Sequence of chain 1.P:
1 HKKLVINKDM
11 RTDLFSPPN

Binding-site contacts:
Ligand atom NH2 contacts residue PHE1083 of chain 1.D at 0.8 Å.
Ligand atom CB contacts residue ASN1074 of chain 1.D at 2.8 Å.
Ligand atom NE contacts residue PHE1083 of chain 1.D at 1.8 Å.
Ligand atom N contacts residue LYS8 of chain 1.P at 2.1 Å (salt-bridge).
Ligand atom NZ contacts residue ASN1074 of chain 1.D at 1.1 Å (h-bond).
Ligand atom C contacts residue ASP1071 of chain 1.D at 0.9 Å.
Ligand atom NH1 contacts residue PHE1083 of chain 1.D at 1.2 Å.
Ligand atom O contacts residue VAL127 of chain 1.F at 2.5 Å (h-bond).
Ligand atom CB contacts residue LYS8 of chain 1.P at 2.2 Å.
Ligand atom CA contacts residue ARG11 of chain 1.P at 2.4 Å.
Ligand atom CB contacts residue ASP1071 of chain 1.D at 2.7 Å.
Ligand atom O contacts residue ASP1071 of chain 1.D at 0.9 Å.
Ligand atom CA contacts residue ASP1071 of chain 1.D at 2.1 Å.
Ligand atom CB contacts residue ARG11 of chain 1.P at 1.1 Å.
Ligand atom NH1 contacts residue CYS1079 of chain 1.D at 2.3 Å (h-bond).
Ligand atom CG contacts residue TYR1076 of chain 1.D at 2.9 Å (hydrophobic).
Ligand atom CG contacts residue ASN1074 of chain 1.D at 1.5 Å.
Ligand atom N contacts residue ASP1071 of chain 1.D at 2.7 Å (salt-bridge).
Ligand atom N contacts residue CYS1079 of chain 1.D at 2.6 Å (h-bond).
Ligand atom CA contacts residue CYS1079 of chain 1.D at 2.9 Å (hydrophobic).
Ligand atom N contacts residue ASP1071 of chain 1.D at 1.4 Å (salt-bridge).
Ligand atom O contacts residue ASP1071 of chain 1.D at 2.6 Å (salt-bridge).
Ligand atom CD contacts residue PHE1083 of chain 1.D at 2.5 Å (hydrophobic).
Ligand atom O contacts residue LYS8 of chain 1.P at 2.2 Å.
Ligand atom CD contacts residue ASN1074 of chain 1.D at 2.5 Å.
Ligand atom CA contacts residue LYS8 of chain 1.P at 2.5 Å.
Ligand atom C contacts residue ASP1071 of chain 1.D at 2.3 Å.
Ligand atom N contacts residue ALA1070 of chain 1.D at 2.1 Å.
Ligand atom CG contacts residue CYS1079 of chain 1.D at 2.2 Å (hydrophobic).
Ligand atom N contacts residue GLY105 of chain 1.F at 2.8 Å (h-bond).
Ligand atom CE contacts residue ASN1074 of chain 1.D at 1.9 Å.
Ligand atom CB contacts residue PHE1066 of chain 1.D at 2.4 Å (hydrophobic).
Ligand atom CD contacts residue TYR1076 of chain 1.D at 2.5 Å (hydrophobic).
Ligand atom CZ contacts residue PHE1083 of chain 1.D at 0.9 Å (hydrophobic).
Ligand atom N contacts residue ASP1071 of chain 1.D at 1.7 Å.
Ligand atom C contacts residue LYS8 of chain 1.P at 2.9 Å.
Ligand atom CA contacts residue ASP1071 of chain 1.D at 2.1 Å.
Ligand atom CD contacts residue PHE1066 of chain 1.D at 1.0 Å (hydrophobic).
Ligand atom NE contacts residue PHE1066 of chain 1.D at 2.2 Å.
Ligand atom CG contacts residue PHE1066 of chain 1.D at 1.9 Å (hydrophobic).

Sequence of chain 1.D:
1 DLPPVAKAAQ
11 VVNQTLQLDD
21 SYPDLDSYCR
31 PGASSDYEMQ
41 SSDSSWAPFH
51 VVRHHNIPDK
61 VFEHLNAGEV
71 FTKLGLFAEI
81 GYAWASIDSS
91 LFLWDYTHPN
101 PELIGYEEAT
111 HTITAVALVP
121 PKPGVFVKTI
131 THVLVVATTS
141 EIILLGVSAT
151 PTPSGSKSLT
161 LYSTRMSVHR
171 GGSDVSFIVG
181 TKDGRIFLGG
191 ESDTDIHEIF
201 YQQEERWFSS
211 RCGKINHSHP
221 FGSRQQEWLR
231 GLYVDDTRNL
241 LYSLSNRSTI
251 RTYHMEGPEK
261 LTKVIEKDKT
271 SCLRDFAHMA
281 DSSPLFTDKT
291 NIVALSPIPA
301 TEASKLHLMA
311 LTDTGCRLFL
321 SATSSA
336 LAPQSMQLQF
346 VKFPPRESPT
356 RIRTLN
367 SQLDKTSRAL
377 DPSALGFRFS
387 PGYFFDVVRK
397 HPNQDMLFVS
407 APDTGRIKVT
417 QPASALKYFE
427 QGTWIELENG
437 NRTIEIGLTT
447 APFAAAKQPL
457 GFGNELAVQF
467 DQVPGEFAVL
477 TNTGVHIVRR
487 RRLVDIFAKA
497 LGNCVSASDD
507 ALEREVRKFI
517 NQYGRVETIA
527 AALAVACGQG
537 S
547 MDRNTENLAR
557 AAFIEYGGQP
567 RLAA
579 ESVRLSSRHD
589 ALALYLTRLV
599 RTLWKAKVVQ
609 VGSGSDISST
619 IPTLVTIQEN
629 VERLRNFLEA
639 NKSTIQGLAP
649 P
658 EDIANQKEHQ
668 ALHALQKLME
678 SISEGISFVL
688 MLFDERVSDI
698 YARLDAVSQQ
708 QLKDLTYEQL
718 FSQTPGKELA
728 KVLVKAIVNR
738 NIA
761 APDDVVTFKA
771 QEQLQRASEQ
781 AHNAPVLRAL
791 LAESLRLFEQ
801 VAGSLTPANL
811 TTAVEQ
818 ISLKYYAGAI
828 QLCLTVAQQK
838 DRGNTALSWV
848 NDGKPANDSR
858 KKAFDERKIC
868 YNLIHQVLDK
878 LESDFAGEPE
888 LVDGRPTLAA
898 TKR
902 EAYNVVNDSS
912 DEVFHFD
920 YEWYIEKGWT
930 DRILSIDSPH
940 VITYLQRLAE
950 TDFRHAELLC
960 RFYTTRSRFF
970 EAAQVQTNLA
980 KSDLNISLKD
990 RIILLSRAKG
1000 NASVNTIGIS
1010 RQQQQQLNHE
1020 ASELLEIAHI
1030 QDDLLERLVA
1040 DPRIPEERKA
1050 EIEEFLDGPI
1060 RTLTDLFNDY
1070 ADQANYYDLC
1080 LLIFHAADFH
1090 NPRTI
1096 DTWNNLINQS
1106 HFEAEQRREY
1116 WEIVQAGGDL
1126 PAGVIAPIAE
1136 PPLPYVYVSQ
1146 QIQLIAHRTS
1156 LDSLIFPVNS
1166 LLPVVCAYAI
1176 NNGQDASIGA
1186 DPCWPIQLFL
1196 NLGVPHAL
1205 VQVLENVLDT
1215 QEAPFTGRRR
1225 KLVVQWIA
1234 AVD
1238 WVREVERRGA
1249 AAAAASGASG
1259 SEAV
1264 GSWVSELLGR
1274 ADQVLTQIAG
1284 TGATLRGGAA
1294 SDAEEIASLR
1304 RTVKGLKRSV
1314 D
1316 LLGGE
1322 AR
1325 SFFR

The small molecule below binds the protein below.
Small molecule (SMILES): CSCC[C@H](NC(=O)[C@@H]1CCCN1C(=O)[C@H](CC(C)C)NC(=O)[C@H](CC(C)C)NC(=O)[C@H](CCCCN)NC(=O)[C@H](C)NC(=O)[C@H](CCCCN)NC(=O)[C@@H](N)CCCN=C(N)N)C(=O)N[C@@H](CCC(=O)O)C(=O)N[C@@H](CCC(=O)O)C(=O)N[C@@H](C)C(=O)N[C@@H](CC(C)C)C(=O)N[C@@H](CC(C)C)C(=O)N1CCC[C@H]1C=O

Sequence of chain 1.F:
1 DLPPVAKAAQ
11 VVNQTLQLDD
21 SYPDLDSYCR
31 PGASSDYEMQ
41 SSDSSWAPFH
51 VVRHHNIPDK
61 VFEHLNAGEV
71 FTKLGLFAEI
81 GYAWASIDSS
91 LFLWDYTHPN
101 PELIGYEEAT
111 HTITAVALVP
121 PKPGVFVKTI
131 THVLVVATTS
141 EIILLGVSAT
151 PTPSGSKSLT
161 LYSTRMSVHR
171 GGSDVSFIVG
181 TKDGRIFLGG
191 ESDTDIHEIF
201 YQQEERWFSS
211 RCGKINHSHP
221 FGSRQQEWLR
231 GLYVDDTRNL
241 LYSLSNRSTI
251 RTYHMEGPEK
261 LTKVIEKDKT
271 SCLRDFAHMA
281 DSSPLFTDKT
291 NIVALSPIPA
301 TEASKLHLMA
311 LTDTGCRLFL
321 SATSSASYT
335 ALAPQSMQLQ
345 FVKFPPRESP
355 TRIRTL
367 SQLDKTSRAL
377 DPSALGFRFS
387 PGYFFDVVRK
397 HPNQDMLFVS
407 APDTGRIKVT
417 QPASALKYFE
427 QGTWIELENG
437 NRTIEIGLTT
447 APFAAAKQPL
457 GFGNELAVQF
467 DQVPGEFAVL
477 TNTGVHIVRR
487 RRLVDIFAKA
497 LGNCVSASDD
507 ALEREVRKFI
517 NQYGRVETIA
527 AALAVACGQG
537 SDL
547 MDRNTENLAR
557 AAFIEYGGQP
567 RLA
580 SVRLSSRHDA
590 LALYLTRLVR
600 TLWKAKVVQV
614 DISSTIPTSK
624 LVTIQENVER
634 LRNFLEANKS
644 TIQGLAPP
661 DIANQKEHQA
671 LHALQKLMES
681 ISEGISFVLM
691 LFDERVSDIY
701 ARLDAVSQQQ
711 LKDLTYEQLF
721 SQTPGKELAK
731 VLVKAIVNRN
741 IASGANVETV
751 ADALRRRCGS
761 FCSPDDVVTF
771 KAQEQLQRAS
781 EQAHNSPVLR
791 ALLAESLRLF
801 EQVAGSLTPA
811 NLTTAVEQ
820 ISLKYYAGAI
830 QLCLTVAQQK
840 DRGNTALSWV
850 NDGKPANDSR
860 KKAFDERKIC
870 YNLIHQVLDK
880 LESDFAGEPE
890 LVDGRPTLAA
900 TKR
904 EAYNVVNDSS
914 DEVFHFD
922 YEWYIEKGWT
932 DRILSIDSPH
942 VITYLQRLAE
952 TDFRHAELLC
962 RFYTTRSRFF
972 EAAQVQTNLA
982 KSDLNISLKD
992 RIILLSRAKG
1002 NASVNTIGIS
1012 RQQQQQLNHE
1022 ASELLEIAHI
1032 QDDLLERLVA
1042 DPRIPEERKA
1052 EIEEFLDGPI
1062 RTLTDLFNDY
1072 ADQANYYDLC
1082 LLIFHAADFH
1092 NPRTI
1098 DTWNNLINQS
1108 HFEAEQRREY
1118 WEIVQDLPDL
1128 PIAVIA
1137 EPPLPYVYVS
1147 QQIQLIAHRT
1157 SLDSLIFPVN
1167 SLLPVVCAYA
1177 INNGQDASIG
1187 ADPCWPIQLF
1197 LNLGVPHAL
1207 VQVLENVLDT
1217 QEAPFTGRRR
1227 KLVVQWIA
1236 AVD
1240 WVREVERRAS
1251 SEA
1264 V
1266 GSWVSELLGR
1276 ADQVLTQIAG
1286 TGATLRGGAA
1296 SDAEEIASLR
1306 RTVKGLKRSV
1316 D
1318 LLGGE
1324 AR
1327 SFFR